This protein binds this small molecule.
Small molecule (SMILES): CC(=O)N[C@H]1[C@H](O[C@H]2[C@H](O)[C@@H](NC(C)=O)CO[C@@H]2CO)O[C@H](CO)[C@@H](O)[C@@H]1O

Binding-site contacts:
Ligand atom O5 contacts residue ASN61 of chain 2.A at 2.4 Å (h-bond).
Ligand atom O7 contacts residue ASN61 of chain 2.A at 3.8 Å.
Ligand atom C2 contacts residue ASN61 of chain 2.A at 2.6 Å.
Ligand atom C1 contacts residue ASN61 of chain 2.A at 1.4 Å.
Ligand atom N2 contacts residue ASN61 of chain 2.A at 2.9 Å (h-bond).
Ligand atom C3 contacts residue ASN61 of chain 2.A at 3.8 Å.
Ligand atom C5 contacts residue ASN61 of chain 2.A at 3.6 Å.
Ligand atom C7 contacts residue ASN61 of chain 2.A at 3.5 Å.
Ligand atom C4 contacts residue ASN61 of chain 2.A at 4.3 Å.

Sequence of chain 2.A:
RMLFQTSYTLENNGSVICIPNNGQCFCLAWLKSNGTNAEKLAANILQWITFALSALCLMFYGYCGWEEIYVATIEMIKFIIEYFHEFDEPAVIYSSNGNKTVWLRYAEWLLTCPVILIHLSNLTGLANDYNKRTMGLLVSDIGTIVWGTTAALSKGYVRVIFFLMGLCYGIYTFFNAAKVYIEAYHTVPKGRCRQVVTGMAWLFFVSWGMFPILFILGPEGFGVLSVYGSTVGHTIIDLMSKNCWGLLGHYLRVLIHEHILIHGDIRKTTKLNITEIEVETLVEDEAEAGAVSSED